Sequence of chain 1.B:
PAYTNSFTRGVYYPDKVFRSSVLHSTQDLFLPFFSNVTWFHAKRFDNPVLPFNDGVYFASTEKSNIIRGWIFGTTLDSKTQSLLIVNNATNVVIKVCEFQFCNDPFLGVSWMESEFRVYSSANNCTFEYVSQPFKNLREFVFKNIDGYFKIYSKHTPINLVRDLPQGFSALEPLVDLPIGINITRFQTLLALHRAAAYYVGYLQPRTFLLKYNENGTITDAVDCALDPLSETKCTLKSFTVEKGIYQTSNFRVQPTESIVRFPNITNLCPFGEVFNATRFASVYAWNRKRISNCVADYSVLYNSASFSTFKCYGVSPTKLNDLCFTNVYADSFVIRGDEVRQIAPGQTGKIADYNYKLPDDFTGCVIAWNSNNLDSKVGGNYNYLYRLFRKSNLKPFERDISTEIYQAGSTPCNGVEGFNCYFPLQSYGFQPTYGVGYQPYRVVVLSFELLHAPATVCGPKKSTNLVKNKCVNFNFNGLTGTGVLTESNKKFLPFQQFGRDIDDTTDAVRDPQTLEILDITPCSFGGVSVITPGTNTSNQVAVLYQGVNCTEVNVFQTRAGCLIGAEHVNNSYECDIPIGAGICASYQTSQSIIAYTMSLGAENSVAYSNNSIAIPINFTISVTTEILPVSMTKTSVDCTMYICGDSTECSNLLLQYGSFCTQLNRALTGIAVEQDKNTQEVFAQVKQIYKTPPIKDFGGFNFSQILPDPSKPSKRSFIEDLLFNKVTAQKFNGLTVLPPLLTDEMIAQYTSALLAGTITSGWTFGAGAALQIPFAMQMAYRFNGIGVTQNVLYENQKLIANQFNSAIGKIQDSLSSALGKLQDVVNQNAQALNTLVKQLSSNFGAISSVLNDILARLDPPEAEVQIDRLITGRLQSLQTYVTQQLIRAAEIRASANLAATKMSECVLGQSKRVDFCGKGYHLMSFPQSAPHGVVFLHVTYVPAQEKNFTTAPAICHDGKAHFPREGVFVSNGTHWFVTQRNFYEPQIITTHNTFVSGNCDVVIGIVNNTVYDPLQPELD

A small-molecule ligand and the protein it binds are described below.
Small molecule (SMILES): CC(=O)N[C@@H]1[C@@H](O)[C@H](O)[C@@H](CO)O[C@H]1O

Binding-site contacts:
Ligand atom O5 contacts residue ASN1126 of chain 1.B at 2.4 Å (h-bond).
Ligand atom O5 contacts residue PHE1131 of chain 1.B at 3.9 Å.
Ligand atom C2 contacts residue ASN1126 of chain 1.B at 2.5 Å.
Ligand atom C2 contacts residue THR1128 of chain 1.B at 3.6 Å.
Ligand atom C1 contacts residue HIS1129 of chain 1.B at 3.3 Å.
Ligand atom C4 contacts residue ASN1126 of chain 1.B at 4.3 Å.
Ligand atom C5 contacts residue ASN1126 of chain 1.B at 3.7 Å.
Ligand atom O5 contacts residue HIS1129 of chain 1.B at 3.8 Å.
Ligand atom C7 contacts residue ASN1126 of chain 1.B at 3.0 Å.
Ligand atom O6 contacts residue PHE1131 of chain 1.B at 3.5 Å.
Ligand atom O7 contacts residue GLY1127 of chain 1.B at 4.2 Å.
Ligand atom N2 contacts residue ASN1126 of chain 1.B at 2.9 Å (h-bond).
Ligand atom C8 contacts residue ASN1126 of chain 1.B at 3.3 Å.
Ligand atom O7 contacts residue ASN1126 of chain 1.B at 3.0 Å (h-bond).
Ligand atom C1 contacts residue THR1128 of chain 1.B at 3.2 Å.
Ligand atom N2 contacts residue THR1128 of chain 1.B at 3.0 Å (h-bond).
Ligand atom O7 contacts residue THR1128 of chain 1.B at 3.4 Å.
Ligand atom C1 contacts residue ASN1126 of chain 1.B at 1.4 Å.
Ligand atom C3 contacts residue ASN1126 of chain 1.B at 3.8 Å.
Ligand atom O5 contacts residue THR1128 of chain 1.B at 4.5 Å.
Ligand atom C5 contacts residue HIS1129 of chain 1.B at 4.4 Å.
Ligand atom C7 contacts residue THR1128 of chain 1.B at 3.8 Å.